Sequence of chain 1.C:
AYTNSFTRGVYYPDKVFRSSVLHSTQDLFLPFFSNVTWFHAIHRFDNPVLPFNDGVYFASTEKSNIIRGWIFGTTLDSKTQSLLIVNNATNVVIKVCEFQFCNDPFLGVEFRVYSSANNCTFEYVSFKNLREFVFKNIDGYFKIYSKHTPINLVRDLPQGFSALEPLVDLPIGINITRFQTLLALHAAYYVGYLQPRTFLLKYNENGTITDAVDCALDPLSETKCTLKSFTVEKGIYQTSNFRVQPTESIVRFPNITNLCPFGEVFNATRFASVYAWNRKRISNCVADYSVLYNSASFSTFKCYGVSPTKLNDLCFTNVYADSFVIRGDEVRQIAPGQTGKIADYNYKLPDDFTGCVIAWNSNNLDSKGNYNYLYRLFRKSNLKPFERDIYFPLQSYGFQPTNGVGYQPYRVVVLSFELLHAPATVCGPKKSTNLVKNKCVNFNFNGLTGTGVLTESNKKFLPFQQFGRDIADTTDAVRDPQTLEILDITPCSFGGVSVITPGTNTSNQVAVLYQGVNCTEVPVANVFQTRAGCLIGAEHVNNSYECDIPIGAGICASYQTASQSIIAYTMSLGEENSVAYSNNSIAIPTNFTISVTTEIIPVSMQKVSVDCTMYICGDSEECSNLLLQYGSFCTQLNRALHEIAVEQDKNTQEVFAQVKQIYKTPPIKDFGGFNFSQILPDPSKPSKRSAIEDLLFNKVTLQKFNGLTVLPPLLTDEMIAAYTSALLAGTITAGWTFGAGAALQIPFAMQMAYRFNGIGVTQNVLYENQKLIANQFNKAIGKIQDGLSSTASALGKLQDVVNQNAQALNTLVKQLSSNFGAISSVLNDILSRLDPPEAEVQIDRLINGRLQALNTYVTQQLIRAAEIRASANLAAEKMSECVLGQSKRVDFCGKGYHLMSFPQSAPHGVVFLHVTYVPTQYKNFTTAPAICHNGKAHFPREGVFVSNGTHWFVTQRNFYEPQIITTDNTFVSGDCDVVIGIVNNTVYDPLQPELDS

Binding-site contacts:
Ligand atom C6 contacts residue THR1074 of chain 1.C at 3.4 Å.
Ligand atom O5 contacts residue HIS1075 of chain 1.C at 3.6 Å.
Ligand atom N2 contacts residue ASN1072 of chain 1.C at 2.9 Å (h-bond).
Ligand atom C2 contacts residue ASN1072 of chain 1.C at 2.5 Å.
Ligand atom C4 contacts residue HIS1075 of chain 1.C at 3.6 Å.
Ligand atom O7 contacts residue TYR1084 of chain 1.C at 3.6 Å (h-bond).
Ligand atom O5 contacts residue ASN1072 of chain 1.C at 2.4 Å (h-bond).
Ligand atom C1 contacts residue ASN1072 of chain 1.C at 1.4 Å.
Ligand atom C7 contacts residue ASN1072 of chain 1.C at 3.1 Å.
Ligand atom C8 contacts residue TYR1084 of chain 1.C at 3.2 Å (hydrophobic).
Ligand atom C7 contacts residue TYR1084 of chain 1.C at 3.8 Å (hydrophobic).
Ligand atom C5 contacts residue HIS1075 of chain 1.C at 3.9 Å.
Ligand atom C1 contacts residue HIS1075 of chain 1.C at 3.6 Å.
Ligand atom O5 contacts residue THR1074 of chain 1.C at 4.1 Å.
Ligand atom C5 contacts residue ASN1072 of chain 1.C at 3.7 Å.
Ligand atom C4 contacts residue ASN1072 of chain 1.C at 4.3 Å.
Ligand atom C3 contacts residue ASN1072 of chain 1.C at 3.8 Å.
Ligand atom O4 contacts residue HIS1075 of chain 1.C at 4.1 Å.
Ligand atom C7 contacts residue PHE1077 of chain 1.C at 4.0 Å (hydrophobic).
Ligand atom C5 contacts residue THR1074 of chain 1.C at 4.3 Å.
Ligand atom C8 contacts residue PRO1086 of chain 1.C at 4.2 Å (hydrophobic).
Ligand atom O7 contacts residue PHE1077 of chain 1.C at 3.1 Å.
Ligand atom C6 contacts residue HIS1075 of chain 1.C at 3.9 Å.
Ligand atom O6 contacts residue PHE1077 of chain 1.C at 3.9 Å.
Ligand atom C8 contacts residue ASN1072 of chain 1.C at 4.3 Å.
Ligand atom O6 contacts residue THR1074 of chain 1.C at 3.2 Å.
Ligand atom O7 contacts residue ASN1072 of chain 1.C at 2.9 Å (h-bond).

A protein and the small-molecule ligand that binds it are described below.
Small molecule (SMILES): CC(=O)N[C@H]1[C@H](O[C@H]2[C@H](O)[C@@H](NC(C)=O)CO[C@@H]2CO)O[C@H](CO)[C@@H](O)[C@@H]1O